The protein below binds the small molecule below.
Small molecule (SMILES): CC(=O)N[C@H]1[C@H](O[C@H]2[C@H](O)[C@@H](NC(C)=O)CO[C@@H]2CO)O[C@H](CO)[C@@H](O)[C@@H]1O

Sequence of chain 1.A:
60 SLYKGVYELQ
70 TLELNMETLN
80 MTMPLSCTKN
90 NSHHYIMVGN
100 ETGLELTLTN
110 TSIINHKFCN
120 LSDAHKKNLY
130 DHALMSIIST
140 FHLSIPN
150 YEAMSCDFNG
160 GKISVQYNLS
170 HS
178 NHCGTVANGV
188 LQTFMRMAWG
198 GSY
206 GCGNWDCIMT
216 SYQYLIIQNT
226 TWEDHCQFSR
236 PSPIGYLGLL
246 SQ

Sequence of chain 1.B:
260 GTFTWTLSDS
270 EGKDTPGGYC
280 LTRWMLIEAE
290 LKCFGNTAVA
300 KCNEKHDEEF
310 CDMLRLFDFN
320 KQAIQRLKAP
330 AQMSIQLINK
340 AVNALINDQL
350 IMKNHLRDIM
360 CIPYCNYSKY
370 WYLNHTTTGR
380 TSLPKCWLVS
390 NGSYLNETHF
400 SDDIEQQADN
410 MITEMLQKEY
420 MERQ

Binding-site contacts:
Ligand atom C2 contacts residue ASN373 of chain 1.B at 2.4 Å.
Ligand atom C5 contacts residue GLY378 of chain 1.B at 4.5 Å.
Ligand atom C1 contacts residue ASN373 of chain 1.B at 1.4 Å.
Ligand atom C5 contacts residue ASN373 of chain 1.B at 3.7 Å.
Ligand atom C8 contacts residue PHE293 of chain 1.B at 4.0 Å (hydrophobic).
Ligand atom O7 contacts residue GLN69 of chain 1.A at 3.2 Å (h-bond).
Ligand atom O7 contacts residue ASN373 of chain 1.B at 4.3 Å.
Ligand atom N2 contacts residue GLN69 of chain 1.A at 3.7 Å.
Ligand atom C7 contacts residue THR380 of chain 1.B at 4.1 Å.
Ligand atom N2 contacts residue THR380 of chain 1.B at 3.7 Å.
Ligand atom C3 contacts residue ASN373 of chain 1.B at 3.8 Å.
Ligand atom C8 contacts residue THR380 of chain 1.B at 3.5 Å.
Ligand atom C1 contacts residue GLY378 of chain 1.B at 4.1 Å.
Ligand atom O5 contacts residue GLN69 of chain 1.A at 3.9 Å.
Ligand atom N2 contacts residue ASN373 of chain 1.B at 2.9 Å (h-bond).
Ligand atom C1 contacts residue GLN69 of chain 1.A at 3.8 Å.
Ligand atom O5 contacts residue GLY378 of chain 1.B at 4.4 Å.
Ligand atom C7 contacts residue TYR371 of chain 1.B at 3.6 Å (hydrophobic).
Ligand atom O7 contacts residue LYS291 of chain 1.B at 3.9 Å.
Ligand atom C8 contacts residue CYS292 of chain 1.B at 3.5 Å (hydrophobic).
Ligand atom C7 contacts residue GLN69 of chain 1.A at 3.5 Å.
Ligand atom C2 contacts residue GLN69 of chain 1.A at 3.7 Å.
Ligand atom C4 contacts residue ASN373 of chain 1.B at 4.2 Å.
Ligand atom O5 contacts residue ASN373 of chain 1.B at 2.4 Å (h-bond).
Ligand atom C6 contacts residue LEU290 of chain 1.B at 4.5 Å (hydrophobic).
Ligand atom O7 contacts residue TYR371 of chain 1.B at 3.2 Å (h-bond).
Ligand atom C8 contacts residue TYR371 of chain 1.B at 3.8 Å (hydrophobic).
Ligand atom C7 contacts residue ASN373 of chain 1.B at 3.9 Å.